Sequence of chain 1.C:
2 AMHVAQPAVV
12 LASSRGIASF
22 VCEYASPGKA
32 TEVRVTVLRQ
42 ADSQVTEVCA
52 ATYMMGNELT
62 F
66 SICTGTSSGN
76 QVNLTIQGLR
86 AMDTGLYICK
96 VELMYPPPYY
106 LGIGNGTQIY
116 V

The protein below binds the small molecule below.
Small molecule (SMILES): CC(=O)N[C@@H]1[C@@H](O)[C@H](O)[C@@H](CO)O[C@H]1O

Binding-site contacts:
Ligand atom C1 contacts residue ASN78 of chain 1.C at 1.4 Å.
Ligand atom C4 contacts residue ASN78 of chain 1.C at 4.2 Å.
Ligand atom C2 contacts residue ASN78 of chain 1.C at 2.5 Å.
Ligand atom C8 contacts residue VAL22 of chain 1.C at 3.6 Å (hydrophobic).
Ligand atom N2 contacts residue ASN78 of chain 1.C at 3.0 Å (h-bond).
Ligand atom C6 contacts residue THR80 of chain 1.C at 4.4 Å.
Ligand atom O7 contacts residue ASN78 of chain 1.C at 2.8 Å (h-bond).
Ligand atom O5 contacts residue THR80 of chain 1.C at 4.4 Å.
Ligand atom C8 contacts residue ASN78 of chain 1.C at 4.5 Å.
Ligand atom C3 contacts residue ASN78 of chain 1.C at 3.8 Å.
Ligand atom C7 contacts residue VAL22 of chain 1.C at 3.9 Å (hydrophobic).
Ligand atom O7 contacts residue VAL22 of chain 1.C at 4.0 Å.
Ligand atom O6 contacts residue THR80 of chain 1.C at 3.3 Å.
Ligand atom O6 contacts residue ASN78 of chain 1.C at 4.5 Å.
Ligand atom C7 contacts residue ASN78 of chain 1.C at 3.2 Å.
Ligand atom O5 contacts residue ASN78 of chain 1.C at 2.3 Å (h-bond).
Ligand atom C5 contacts residue ASN78 of chain 1.C at 3.7 Å.